A protein and the small-molecule ligand that binds it are described below.
Small molecule (SMILES): C1CC1c1nn[nH]n1

Sequence of chain 1.B:
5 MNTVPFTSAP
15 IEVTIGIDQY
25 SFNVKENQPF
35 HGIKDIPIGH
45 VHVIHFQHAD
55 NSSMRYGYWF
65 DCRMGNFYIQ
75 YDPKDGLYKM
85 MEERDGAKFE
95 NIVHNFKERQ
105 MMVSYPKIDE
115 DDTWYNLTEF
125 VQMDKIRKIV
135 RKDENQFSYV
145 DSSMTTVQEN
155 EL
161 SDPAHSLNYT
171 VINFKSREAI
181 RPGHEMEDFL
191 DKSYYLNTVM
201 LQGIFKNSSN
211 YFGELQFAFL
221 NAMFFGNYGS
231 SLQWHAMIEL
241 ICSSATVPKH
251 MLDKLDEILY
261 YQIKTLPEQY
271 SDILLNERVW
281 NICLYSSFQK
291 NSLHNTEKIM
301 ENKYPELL

Binding-site contacts:
Ligand atom N1 contacts residue GLU87 of chain 1.B at 4.3 Å.
Ligand atom N2 contacts residue PHE93 of chain 1.B at 3.7 Å.
Ligand atom C2 contacts residue GLU87 of chain 1.B at 4.4 Å.
Ligand atom N1 contacts residue TYR72 of chain 1.B at 3.5 Å.
Ligand atom N1 contacts residue ILE96 of chain 1.B at 3.7 Å.
Ligand atom N1 contacts residue PHE93 of chain 1.B at 3.8 Å.
Ligand atom N2 contacts residue ILE96 of chain 1.B at 3.8 Å.
Ligand atom C1 contacts residue GLU87 of chain 1.B at 4.5 Å.
Ligand atom C3 contacts residue GLU87 of chain 1.B at 3.8 Å.
Ligand atom C1 contacts residue ILE96 of chain 1.B at 3.4 Å (hydrophobic).
Ligand atom C2 contacts residue THR11 of chain 1.B at 3.8 Å.
Ligand atom N3 contacts residue GLU87 of chain 1.B at 2.6 Å (salt-bridge).
Ligand atom C3 contacts residue ILE96 of chain 1.B at 3.3 Å (hydrophobic).
Ligand atom C contacts residue GLU87 of chain 1.B at 3.8 Å.
Ligand atom N1 contacts residue PRO9 of chain 1.B at 3.5 Å.
Ligand atom N3 contacts residue ILE96 of chain 1.B at 3.6 Å.
Ligand atom N contacts residue ILE96 of chain 1.B at 3.3 Å.
Ligand atom N2 contacts residue TYR72 of chain 1.B at 3.2 Å.
Ligand atom N contacts residue TYR72 of chain 1.B at 3.5 Å.
Ligand atom C contacts residue LYS92 of chain 1.B at 4.2 Å.
Ligand atom C2 contacts residue TYR72 of chain 1.B at 3.4 Å (hydrophobic).
Ligand atom N3 contacts residue TYR72 of chain 1.B at 3.2 Å.
Ligand atom C1 contacts residue LYS92 of chain 1.B at 3.9 Å.
Ligand atom C2 contacts residue ILE96 of chain 1.B at 3.7 Å (hydrophobic).
Ligand atom C3 contacts residue TYR72 of chain 1.B at 3.5 Å (hydrophobic).
Ligand atom N2 contacts residue GLU87 of chain 1.B at 3.1 Å (salt-bridge).
Ligand atom N contacts residue PRO9 of chain 1.B at 4.0 Å.
Ligand atom C contacts residue TYR72 of chain 1.B at 3.4 Å (hydrophobic).
Ligand atom C contacts residue ILE96 of chain 1.B at 4.4 Å (hydrophobic).